Binding-site contacts:
Ligand atom OXT contacts residue ASN283 of chain 1.C at 3.0 Å (h-bond).
Ligand atom O contacts residue VAL253 of chain 1.C at 3.8 Å.
Ligand atom CD contacts residue LYS227 of chain 1.C at 4.0 Å.
Ligand atom O contacts residue ASN283 of chain 1.C at 4.2 Å.
Ligand atom CB contacts residue LYS223 of chain 1.C at 4.3 Å.
Ligand atom CB contacts residue LYS227 of chain 1.C at 3.8 Å.
Ligand atom CG contacts residue LYS227 of chain 1.C at 4.3 Å.
Ligand atom O contacts residue HIS310 of chain 1.C at 3.9 Å.
Ligand atom CG contacts residue ASN283 of chain 1.C at 4.0 Å.
Ligand atom O contacts residue LYS223 of chain 1.C at 4.0 Å.
Ligand atom O contacts residue THR281 of chain 1.C at 4.4 Å.
Ligand atom OXT contacts residue HIS310 of chain 1.C at 3.1 Å.
Ligand atom C contacts residue ASN283 of chain 1.C at 3.5 Å.
Ligand atom N contacts residue LYS227 of chain 1.C at 4.4 Å.
Ligand atom C contacts residue HIS310 of chain 1.C at 3.9 Å.
Ligand atom OXT contacts residue ASN312 of chain 1.C at 4.0 Å.

The small molecule below binds the protein below.
Small molecule (SMILES): NCCCC(=O)O

Sequence of chain 1.C:
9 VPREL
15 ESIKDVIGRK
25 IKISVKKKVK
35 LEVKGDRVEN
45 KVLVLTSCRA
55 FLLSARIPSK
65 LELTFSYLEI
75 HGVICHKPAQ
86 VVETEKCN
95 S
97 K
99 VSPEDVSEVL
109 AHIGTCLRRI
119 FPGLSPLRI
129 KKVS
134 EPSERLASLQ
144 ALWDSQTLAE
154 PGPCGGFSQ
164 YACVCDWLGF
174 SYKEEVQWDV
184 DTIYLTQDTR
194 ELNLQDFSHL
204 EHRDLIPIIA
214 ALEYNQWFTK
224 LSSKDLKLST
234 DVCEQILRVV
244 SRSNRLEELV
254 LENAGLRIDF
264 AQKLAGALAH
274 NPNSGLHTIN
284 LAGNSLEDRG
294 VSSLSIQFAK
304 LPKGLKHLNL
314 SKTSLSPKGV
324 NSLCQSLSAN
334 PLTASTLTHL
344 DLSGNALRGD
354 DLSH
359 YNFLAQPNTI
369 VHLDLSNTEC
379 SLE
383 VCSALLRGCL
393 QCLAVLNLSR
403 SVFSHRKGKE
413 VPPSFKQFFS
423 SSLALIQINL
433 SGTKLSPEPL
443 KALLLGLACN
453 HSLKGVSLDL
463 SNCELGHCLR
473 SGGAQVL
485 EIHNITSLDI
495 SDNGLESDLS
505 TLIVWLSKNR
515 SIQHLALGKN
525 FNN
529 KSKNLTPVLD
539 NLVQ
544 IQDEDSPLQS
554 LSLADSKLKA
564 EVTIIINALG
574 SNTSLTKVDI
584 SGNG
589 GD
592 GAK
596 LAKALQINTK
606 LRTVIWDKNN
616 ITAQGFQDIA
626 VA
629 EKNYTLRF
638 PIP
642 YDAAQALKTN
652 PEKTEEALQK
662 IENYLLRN